Sequence of chain 1.A:
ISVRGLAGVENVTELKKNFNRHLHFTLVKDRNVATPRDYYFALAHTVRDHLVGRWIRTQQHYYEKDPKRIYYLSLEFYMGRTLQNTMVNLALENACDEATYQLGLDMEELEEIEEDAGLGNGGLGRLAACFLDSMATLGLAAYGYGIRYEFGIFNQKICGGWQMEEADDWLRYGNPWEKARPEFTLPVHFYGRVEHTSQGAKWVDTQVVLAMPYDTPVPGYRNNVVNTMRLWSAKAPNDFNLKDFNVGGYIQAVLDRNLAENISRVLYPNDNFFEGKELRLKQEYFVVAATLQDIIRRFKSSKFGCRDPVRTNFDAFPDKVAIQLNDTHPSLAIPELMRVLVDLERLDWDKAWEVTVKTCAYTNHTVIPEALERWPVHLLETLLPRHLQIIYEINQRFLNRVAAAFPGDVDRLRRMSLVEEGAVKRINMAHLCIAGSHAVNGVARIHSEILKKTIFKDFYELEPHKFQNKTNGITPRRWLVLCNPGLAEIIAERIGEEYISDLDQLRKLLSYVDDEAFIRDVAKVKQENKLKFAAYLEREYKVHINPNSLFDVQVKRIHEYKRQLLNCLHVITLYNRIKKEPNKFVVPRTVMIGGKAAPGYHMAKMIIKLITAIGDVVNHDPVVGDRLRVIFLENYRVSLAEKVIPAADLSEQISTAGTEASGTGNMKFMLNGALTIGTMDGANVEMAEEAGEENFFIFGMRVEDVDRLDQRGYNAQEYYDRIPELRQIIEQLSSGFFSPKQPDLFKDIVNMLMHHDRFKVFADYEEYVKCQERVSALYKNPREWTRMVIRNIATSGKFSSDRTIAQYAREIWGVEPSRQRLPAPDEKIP

Binding-site contacts:
Ligand atom C6 contacts residue ASN484 of chain 1.A at 3.5 Å.
Ligand atom C8 contacts residue THR378 of chain 1.A at 3.8 Å.
Ligand atom C4 contacts residue GLY675 of chain 1.A at 3.6 Å.
Ligand atom C2 contacts residue ALA673 of chain 1.A at 3.8 Å (hydrophobic).
Ligand atom O3 contacts residue SER674 of chain 1.A at 2.9 Å (h-bond).
Ligand atom C8 contacts residue ASP339 of chain 1.A at 3.5 Å.
Ligand atom C8 contacts residue ASN284 of chain 1.A at 3.0 Å.
Ligand atom C3 contacts residue GLU672 of chain 1.A at 3.5 Å.
Ligand atom O2 contacts residue TYR573 of chain 1.A at 3.5 Å (h-bond).
Ligand atom C8 contacts residue HIS377 of chain 1.A at 3.6 Å.
Ligand atom N2 contacts residue HIS377 of chain 1.A at 3.1 Å (h-bond).
Ligand atom C5 contacts residue GLY135 of chain 1.A at 3.8 Å.
Ligand atom O3 contacts residue GLY675 of chain 1.A at 3.1 Å (h-bond).
Ligand atom C7 contacts residue ASN284 of chain 1.A at 3.6 Å.
Ligand atom O9 contacts residue GLY135 of chain 1.A at 3.0 Å.
Ligand atom C7 contacts residue HIS377 of chain 1.A at 3.7 Å.
Ligand atom O3 contacts residue ALA673 of chain 1.A at 3.3 Å (h-bond).
Ligand atom C2 contacts residue HIS377 of chain 1.A at 3.2 Å.
Ligand atom O2 contacts residue ASN284 of chain 1.A at 3.2 Å (h-bond).
Ligand atom C3 contacts residue GLY675 of chain 1.A at 3.7 Å.
Ligand atom C5 contacts residue LEU136 of chain 1.A at 3.8 Å (hydrophobic).
Ligand atom O9 contacts residue LEU136 of chain 1.A at 3.0 Å (h-bond).
Ligand atom N2 contacts residue ASN284 of chain 1.A at 3.8 Å.
Ligand atom O7 contacts residue LEU136 of chain 1.A at 3.1 Å.
Ligand atom O5 contacts residue LEU136 of chain 1.A at 3.7 Å.
Ligand atom O2 contacts residue GLU672 of chain 1.A at 3.3 Å (salt-bridge).
Ligand atom O5 contacts residue HIS377 of chain 1.A at 3.7 Å.
Ligand atom O4 contacts residue SER674 of chain 1.A at 3.8 Å.
Ligand atom O2 contacts residue HIS377 of chain 1.A at 3.5 Å (h-bond).
Ligand atom O6 contacts residue VAL455 of chain 1.A at 3.8 Å.
Ligand atom C6 contacts residue GLY135 of chain 1.A at 3.7 Å.
Ligand atom O4 contacts residue ASN484 of chain 1.A at 3.5 Å (h-bond).
Ligand atom C1 contacts residue HIS377 of chain 1.A at 3.6 Å.
Ligand atom O3 contacts residue GLU672 of chain 1.A at 2.9 Å (salt-bridge).
Ligand atom O6 contacts residue ASN484 of chain 1.A at 3.0 Å (h-bond).
Ligand atom N1 contacts residue ASN284 of chain 1.A at 3.2 Å (h-bond).
Ligand atom O4 contacts residue GLY675 of chain 1.A at 2.6 Å (h-bond).
Ligand atom N1 contacts residue ASP283 of chain 1.A at 3.4 Å (salt-bridge).
Ligand atom C6 contacts residue HIS377 of chain 1.A at 3.6 Å.
Ligand atom O6 contacts residue HIS377 of chain 1.A at 2.7 Å (h-bond).

A small-molecule ligand and the protein it binds are described below.
Small molecule (SMILES): CC(=O)N[C@]1(C(N)=O)O[C@H](CO)[C@@H](O)[C@H](O)[C@H]1O